A small-molecule ligand and the protein it binds are described below.
Small molecule (SMILES): CC(=O)N[C@@H]1[C@@H](O)[C@H](O)[C@@H](CO)O[C@H]1O

Binding-site contacts:
Ligand atom C3 contacts residue ASN53 of chain 1.B at 3.8 Å.
Ligand atom O5 contacts residue ASN53 of chain 1.B at 2.4 Å (h-bond).
Ligand atom O7 contacts residue ASN53 of chain 1.B at 4.3 Å.
Ligand atom C7 contacts residue ASN53 of chain 1.B at 3.3 Å.
Ligand atom C5 contacts residue ASN53 of chain 1.B at 3.7 Å.
Ligand atom C2 contacts residue ASN53 of chain 1.B at 2.5 Å.
Ligand atom C7 contacts residue LEU46 of chain 1.B at 4.3 Å (hydrophobic).
Ligand atom N2 contacts residue ASN53 of chain 1.B at 3.0 Å (h-bond).
Ligand atom C8 contacts residue ASN53 of chain 1.B at 3.2 Å.
Ligand atom N2 contacts residue LEU46 of chain 1.B at 4.4 Å.
Ligand atom C4 contacts residue ASN53 of chain 1.B at 4.3 Å.
Ligand atom C1 contacts residue ASN53 of chain 1.B at 1.4 Å.
Ligand atom O7 contacts residue LEU46 of chain 1.B at 4.1 Å.
Ligand atom O7 contacts residue PRO48 of chain 1.B at 3.9 Å.

Sequence of chain 1.B:
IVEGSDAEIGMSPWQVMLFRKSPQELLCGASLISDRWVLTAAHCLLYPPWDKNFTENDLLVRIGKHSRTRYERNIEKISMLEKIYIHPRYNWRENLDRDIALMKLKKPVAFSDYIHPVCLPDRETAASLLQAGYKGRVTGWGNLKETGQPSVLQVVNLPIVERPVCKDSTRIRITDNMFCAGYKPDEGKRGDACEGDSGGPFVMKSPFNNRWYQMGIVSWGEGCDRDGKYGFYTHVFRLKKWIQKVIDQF